A small-molecule ligand and the protein it binds are described below.
Small molecule (SMILES): CC(=O)N[C@H]1[C@H](O[C@H]2[C@H](O)[C@@H](NC(C)=O)CO[C@@H]2CO)O[C@H](CO)[C@@H](O)[C@@H]1O

Sequence of chain 1.C:
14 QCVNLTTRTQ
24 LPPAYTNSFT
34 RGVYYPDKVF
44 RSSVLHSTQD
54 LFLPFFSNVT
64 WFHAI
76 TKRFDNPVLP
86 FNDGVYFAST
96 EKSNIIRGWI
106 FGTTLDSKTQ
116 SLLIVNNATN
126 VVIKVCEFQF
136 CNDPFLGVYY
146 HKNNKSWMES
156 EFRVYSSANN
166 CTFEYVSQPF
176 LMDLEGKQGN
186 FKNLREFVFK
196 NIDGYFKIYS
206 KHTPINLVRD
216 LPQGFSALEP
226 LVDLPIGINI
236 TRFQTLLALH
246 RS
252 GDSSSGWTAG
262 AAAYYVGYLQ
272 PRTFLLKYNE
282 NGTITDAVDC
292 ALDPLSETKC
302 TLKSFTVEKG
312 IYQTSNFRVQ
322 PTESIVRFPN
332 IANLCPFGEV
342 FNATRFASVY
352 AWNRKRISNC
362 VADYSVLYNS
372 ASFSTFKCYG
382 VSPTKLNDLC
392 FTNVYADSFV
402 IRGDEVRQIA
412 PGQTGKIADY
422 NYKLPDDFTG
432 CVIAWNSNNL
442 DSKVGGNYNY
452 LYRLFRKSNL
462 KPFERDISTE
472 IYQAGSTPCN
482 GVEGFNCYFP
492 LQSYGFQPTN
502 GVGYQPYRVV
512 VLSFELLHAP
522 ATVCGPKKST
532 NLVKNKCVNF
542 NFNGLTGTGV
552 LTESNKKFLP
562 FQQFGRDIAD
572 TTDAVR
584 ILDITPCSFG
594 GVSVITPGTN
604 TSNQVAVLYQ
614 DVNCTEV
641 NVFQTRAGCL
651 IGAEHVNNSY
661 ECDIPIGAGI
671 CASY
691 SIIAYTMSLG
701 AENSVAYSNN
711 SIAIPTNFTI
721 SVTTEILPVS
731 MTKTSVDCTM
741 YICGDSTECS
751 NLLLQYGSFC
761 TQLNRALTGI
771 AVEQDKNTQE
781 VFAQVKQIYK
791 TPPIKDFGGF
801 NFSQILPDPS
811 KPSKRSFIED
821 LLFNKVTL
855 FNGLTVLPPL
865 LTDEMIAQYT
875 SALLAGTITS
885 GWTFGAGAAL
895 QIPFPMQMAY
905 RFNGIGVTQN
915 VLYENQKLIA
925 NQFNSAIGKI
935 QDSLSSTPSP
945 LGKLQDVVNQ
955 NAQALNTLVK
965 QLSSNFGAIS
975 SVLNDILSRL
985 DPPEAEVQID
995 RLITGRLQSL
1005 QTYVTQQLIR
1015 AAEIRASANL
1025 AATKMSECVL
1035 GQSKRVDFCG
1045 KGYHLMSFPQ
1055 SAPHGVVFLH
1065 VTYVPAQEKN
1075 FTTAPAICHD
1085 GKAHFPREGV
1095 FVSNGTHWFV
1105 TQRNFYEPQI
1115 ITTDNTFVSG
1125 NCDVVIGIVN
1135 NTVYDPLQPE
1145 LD

Binding-site contacts:
Ligand atom C2 contacts residue THR124 of chain 1.C at 4.2 Å.
Ligand atom C2 contacts residue ASN122 of chain 1.C at 4.3 Å.
Ligand atom C1 contacts residue ASN122 of chain 1.C at 3.9 Å.
Ligand atom N2 contacts residue THR124 of chain 1.C at 3.4 Å (h-bond).
Ligand atom C7 contacts residue THR124 of chain 1.C at 3.4 Å.
Ligand atom O7 contacts residue GLU154 of chain 1.C at 3.4 Å (salt-bridge).
Ligand atom C1 contacts residue THR124 of chain 1.C at 3.7 Å.
Ligand atom O5 contacts residue ASN122 of chain 1.C at 3.7 Å.
Ligand atom O7 contacts residue THR124 of chain 1.C at 4.0 Å.
Ligand atom C7 contacts residue GLU154 of chain 1.C at 4.2 Å.
Ligand atom C8 contacts residue GLU154 of chain 1.C at 4.5 Å.
Ligand atom O6 contacts residue VAL127 of chain 1.C at 4.2 Å.
Ligand atom O7 contacts residue ASN122 of chain 1.C at 3.5 Å.
Ligand atom O6 contacts residue ASN122 of chain 1.C at 4.3 Å.
Ligand atom C8 contacts residue THR124 of chain 1.C at 3.3 Å.